This small molecule binds to this protein.
Small molecule (SMILES): C[Se]CC[C@H](N)C(=O)O

Sequence of chain 1.B:
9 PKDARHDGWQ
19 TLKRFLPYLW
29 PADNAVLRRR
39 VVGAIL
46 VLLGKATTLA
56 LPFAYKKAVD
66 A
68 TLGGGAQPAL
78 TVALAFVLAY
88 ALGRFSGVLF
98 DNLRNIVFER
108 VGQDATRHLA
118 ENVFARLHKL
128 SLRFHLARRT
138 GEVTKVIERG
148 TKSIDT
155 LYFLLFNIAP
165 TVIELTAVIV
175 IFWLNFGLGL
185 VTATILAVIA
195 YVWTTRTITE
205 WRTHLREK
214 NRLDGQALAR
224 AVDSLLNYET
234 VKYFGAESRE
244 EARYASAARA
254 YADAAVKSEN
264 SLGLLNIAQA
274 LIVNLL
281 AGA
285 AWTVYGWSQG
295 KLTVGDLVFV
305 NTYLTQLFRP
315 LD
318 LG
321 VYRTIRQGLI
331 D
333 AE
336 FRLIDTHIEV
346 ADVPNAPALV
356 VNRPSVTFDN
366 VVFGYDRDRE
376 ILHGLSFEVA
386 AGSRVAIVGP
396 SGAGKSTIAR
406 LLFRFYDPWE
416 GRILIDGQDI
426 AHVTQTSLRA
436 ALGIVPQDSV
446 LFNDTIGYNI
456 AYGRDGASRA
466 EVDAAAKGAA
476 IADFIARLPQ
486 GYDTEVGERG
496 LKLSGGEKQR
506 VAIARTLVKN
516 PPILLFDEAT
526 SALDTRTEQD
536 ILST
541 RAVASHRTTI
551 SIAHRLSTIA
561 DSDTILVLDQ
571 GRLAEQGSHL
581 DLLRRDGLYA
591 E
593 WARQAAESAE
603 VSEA

Binding-site contacts:
Ligand atom C contacts residue GLN272 of chain 1.B at 3.9 Å.
Ligand atom OXT contacts residue MSE317 of chain 1.B at 4.0 Å.
Ligand atom C contacts residue GLY319 of chain 1.B at 3.3 Å.
Ligand atom CB contacts residue ASP316 of chain 1.B at 3.3 Å.
Ligand atom O contacts residue GLY319 of chain 1.B at 2.5 Å (h-bond).
Ligand atom O contacts residue MSE317 of chain 1.B at 2.9 Å.
Ligand atom OXT contacts residue GLY319 of chain 1.B at 3.0 Å.
Ligand atom CA contacts residue LEU268 of chain 1.B at 4.3 Å (hydrophobic).
Ligand atom N contacts residue ASN269 of chain 1.B at 2.9 Å (h-bond).
Ligand atom C contacts residue LEU318 of chain 1.B at 4.2 Å (hydrophobic).
Ligand atom CA contacts residue MSE317 of chain 1.B at 4.1 Å.
Ligand atom C contacts residue MSE320 of chain 1.B at 3.9 Å.
Ligand atom OXT contacts residue MSE320 of chain 1.B at 3.1 Å (h-bond).
Ligand atom O contacts residue GLN272 of chain 1.B at 3.2 Å (h-bond).
Ligand atom CA contacts residue ASP316 of chain 1.B at 3.1 Å.
Ligand atom N contacts residue MSE317 of chain 1.B at 4.3 Å.
Ligand atom CB contacts residue MSE317 of chain 1.B at 3.4 Å.
Ligand atom CA contacts residue GLN272 of chain 1.B at 4.2 Å.
Ligand atom CA contacts residue ASN269 of chain 1.B at 3.7 Å.
Ligand atom SE contacts residue MSE317 of chain 1.B at 3.6 Å.
Ligand atom O contacts residue ASP316 of chain 1.B at 3.0 Å (salt-bridge).
Ligand atom O contacts residue LEU268 of chain 1.B at 4.1 Å.
Ligand atom C contacts residue LEU268 of chain 1.B at 3.7 Å (hydrophobic).
Ligand atom C contacts residue ASP316 of chain 1.B at 3.5 Å.
Ligand atom OXT contacts residue LEU268 of chain 1.B at 3.3 Å.
Ligand atom N contacts residue GLN272 of chain 1.B at 2.9 Å (h-bond).
Ligand atom C contacts residue MSE317 of chain 1.B at 3.7 Å.
Ligand atom O contacts residue LEU318 of chain 1.B at 3.1 Å (h-bond).
Ligand atom N contacts residue ASP316 of chain 1.B at 2.4 Å (salt-bridge).
Ligand atom O contacts residue MSE320 of chain 1.B at 4.0 Å.